A small-molecule ligand and the protein it binds are described below.
Small molecule (SMILES): CCCCCCCCCCC[C@@H](O)CC(=O)N[C@H]1[C@@H](OP(=O)(O)O)O[C@H](CO)[C@@H](O)[C@@H]1OC(=O)C[C@H](O)CCCCCCCCCCC

Binding-site contacts:
Ligand atom C3 contacts residue SER161 of chain 1.A at 3.7 Å.
Ligand atom C7 contacts residue SER161 of chain 1.A at 3.8 Å.
Ligand atom C6 contacts residue ASP123 of chain 1.A at 3.7 Å.
Ligand atom O44 contacts residue ARG81 of chain 1.A at 3.3 Å.
Ligand atom C41 contacts residue LEU138 of chain 1.A at 3.6 Å (hydrophobic).
Ligand atom C34 contacts residue LYS160 of chain 1.A at 3.5 Å.
Ligand atom O4 contacts residue LYS168 of chain 1.A at 2.8 Å (salt-bridge).
Ligand atom C2 contacts residue TYR126 of chain 1.A at 3.6 Å (hydrophobic).
Ligand atom C28 contacts residue SER161 of chain 1.A at 3.4 Å.
Ligand atom O44 contacts residue ARG158 of chain 1.A at 3.5 Å.
Ligand atom O3 contacts residue LYS168 of chain 1.A at 3.8 Å.
Ligand atom O43 contacts residue LYS168 of chain 1.A at 3.0 Å (salt-bridge).
Ligand atom C36 contacts residue PHE129 of chain 1.A at 3.8 Å (hydrophobic).
Ligand atom O6 contacts residue HIS196 of chain 1.A at 3.1 Å (h-bond).
Ligand atom C31 contacts residue ASP164 of chain 1.A at 3.7 Å.
Ligand atom C17 contacts residue ARG158 of chain 1.A at 3.6 Å.
Ligand atom C1 contacts residue ASN80 of chain 1.A at 3.6 Å.
Ligand atom O4 contacts residue ASP123 of chain 1.A at 2.8 Å (salt-bridge).
Ligand atom O47 contacts residue ARG81 of chain 1.A at 2.7 Å (salt-bridge).
Ligand atom O7 contacts residue TYR126 of chain 1.A at 3.1 Å.
Ligand atom C4 contacts residue ASP123 of chain 1.A at 3.6 Å.
Ligand atom O48 contacts residue HIS198 of chain 1.A at 3.5 Å (h-bond).
Ligand atom O42 contacts residue SER161 of chain 1.A at 3.0 Å (h-bond).
Ligand atom O48 contacts residue ASN80 of chain 1.A at 3.7 Å.
Ligand atom C2 contacts residue SER161 of chain 1.A at 3.8 Å.
Ligand atom C30 contacts residue ASP164 of chain 1.A at 3.5 Å.
Ligand atom O46 contacts residue LYS165 of chain 1.A at 3.0 Å (salt-bridge).
Ligand atom O5 contacts residue HIS196 of chain 1.A at 3.2 Å.
Ligand atom C27 contacts residue GLN139 of chain 1.A at 3.7 Å.
Ligand atom N2 contacts residue SER161 of chain 1.A at 2.9 Å (h-bond).
Ligand atom C18 contacts residue ASN80 of chain 1.A at 3.8 Å.
Ligand atom C28 contacts residue LYS168 of chain 1.A at 3.5 Å.
Ligand atom O1 contacts residue LYS165 of chain 1.A at 3.7 Å.
Ligand atom O46 contacts residue ARG81 of chain 1.A at 3.4 Å (salt-bridge).
Ligand atom O43 contacts residue ASP164 of chain 1.A at 3.3 Å (salt-bridge).
Ligand atom O1 contacts residue SER161 of chain 1.A at 3.8 Å.
Ligand atom O6 contacts residue ASP123 of chain 1.A at 3.6 Å.
Ligand atom O47 contacts residue ASN80 of chain 1.A at 3.0 Å (h-bond).
Ligand atom O3 contacts residue TYR126 of chain 1.A at 3.2 Å.
Ligand atom O42 contacts residue LYS168 of chain 1.A at 3.2 Å (salt-bridge).

Sequence of chain 1.A:
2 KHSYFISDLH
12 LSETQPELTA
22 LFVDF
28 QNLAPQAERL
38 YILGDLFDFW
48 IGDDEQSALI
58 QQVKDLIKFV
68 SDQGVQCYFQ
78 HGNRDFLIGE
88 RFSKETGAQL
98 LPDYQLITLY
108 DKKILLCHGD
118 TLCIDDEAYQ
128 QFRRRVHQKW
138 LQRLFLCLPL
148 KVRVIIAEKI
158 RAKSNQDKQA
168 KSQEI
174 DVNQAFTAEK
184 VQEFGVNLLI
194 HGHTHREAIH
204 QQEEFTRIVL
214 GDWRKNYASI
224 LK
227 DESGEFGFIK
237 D